Binding-site contacts:
Ligand atom O5 contacts residue HIS42 of chain 1.A at 3.8 Å.
Ligand atom O6 contacts residue HIS42 of chain 1.A at 2.9 Å (h-bond).
Ligand atom C1 contacts residue ASN125 of chain 1.A at 1.4 Å.
Ligand atom C8 contacts residue ASN125 of chain 1.A at 3.1 Å.
Ligand atom N2 contacts residue ASN125 of chain 1.A at 2.9 Å (h-bond).
Ligand atom O6 contacts residue ASN113 of chain 1.A at 3.2 Å (h-bond).
Ligand atom C6 contacts residue HIS42 of chain 1.A at 3.6 Å.
Ligand atom C6 contacts residue ASN113 of chain 1.A at 4.0 Å.
Ligand atom C5 contacts residue HIS42 of chain 1.A at 3.3 Å.
Ligand atom C1 contacts residue HIS42 of chain 1.A at 4.2 Å.
Ligand atom O6 contacts residue GLU40 of chain 1.A at 3.9 Å.
Ligand atom C7 contacts residue ASN125 of chain 1.A at 2.8 Å.
Ligand atom C5 contacts residue ASN113 of chain 1.A at 4.2 Å.
Ligand atom C3 contacts residue ASN125 of chain 1.A at 3.8 Å.
Ligand atom C4 contacts residue ASN125 of chain 1.A at 4.2 Å.
Ligand atom C5 contacts residue ASN125 of chain 1.A at 3.7 Å.
Ligand atom O5 contacts residue ASN125 of chain 1.A at 2.4 Å (h-bond).
Ligand atom C2 contacts residue ASN125 of chain 1.A at 2.4 Å.
Ligand atom O5 contacts residue ASN113 of chain 1.A at 3.3 Å.
Ligand atom O7 contacts residue ASN125 of chain 1.A at 3.2 Å (h-bond).
Ligand atom C1 contacts residue ASN113 of chain 1.A at 4.2 Å.

A small-molecule ligand and the protein it binds are described below.
Small molecule (SMILES): CC(=O)N[C@@H]1[C@@H](O)[C@H](O)[C@@H](CO)O[C@H]1O

Sequence of chain 1.A:
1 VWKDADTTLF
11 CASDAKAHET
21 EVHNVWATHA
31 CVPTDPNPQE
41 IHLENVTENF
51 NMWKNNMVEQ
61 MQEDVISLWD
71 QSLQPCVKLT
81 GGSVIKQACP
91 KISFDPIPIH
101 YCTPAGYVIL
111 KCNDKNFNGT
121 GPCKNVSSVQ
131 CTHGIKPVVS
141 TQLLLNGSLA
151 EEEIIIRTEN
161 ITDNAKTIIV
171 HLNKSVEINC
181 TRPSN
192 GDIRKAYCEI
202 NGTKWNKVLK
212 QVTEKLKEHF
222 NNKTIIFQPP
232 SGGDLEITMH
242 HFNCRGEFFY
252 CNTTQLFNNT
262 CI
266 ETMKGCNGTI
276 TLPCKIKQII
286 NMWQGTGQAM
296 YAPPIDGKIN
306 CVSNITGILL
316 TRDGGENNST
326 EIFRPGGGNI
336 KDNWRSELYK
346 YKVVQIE